Sequence of chain 1.A:
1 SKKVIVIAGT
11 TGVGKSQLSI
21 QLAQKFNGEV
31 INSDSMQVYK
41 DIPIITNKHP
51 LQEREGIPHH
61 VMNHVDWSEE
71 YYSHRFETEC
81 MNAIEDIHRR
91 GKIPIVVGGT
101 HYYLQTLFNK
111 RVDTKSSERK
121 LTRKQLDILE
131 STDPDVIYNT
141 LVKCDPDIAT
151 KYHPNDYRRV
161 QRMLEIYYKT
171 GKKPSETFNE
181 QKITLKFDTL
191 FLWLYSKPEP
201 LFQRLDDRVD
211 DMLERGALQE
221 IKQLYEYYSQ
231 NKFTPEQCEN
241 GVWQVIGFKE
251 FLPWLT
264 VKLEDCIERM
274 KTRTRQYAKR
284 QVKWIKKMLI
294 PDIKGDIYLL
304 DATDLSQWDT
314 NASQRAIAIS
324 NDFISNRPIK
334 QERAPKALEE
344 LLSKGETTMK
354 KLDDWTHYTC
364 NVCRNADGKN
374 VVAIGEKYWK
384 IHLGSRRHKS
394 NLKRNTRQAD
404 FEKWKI

Binding-site contacts:
Ligand atom P1 contacts residue SER16 of chain 1.A at 3.9 Å.
Ligand atom P1 contacts residue GLY14 of chain 1.A at 3.7 Å.
Ligand atom O6 contacts residue GLY14 of chain 1.A at 3.1 Å (h-bond).
Ligand atom O7 contacts residue LYS15 of chain 1.A at 2.9 Å (salt-bridge).
Ligand atom C12 contacts residue THR11 of chain 1.A at 3.7 Å.
Ligand atom P1 contacts residue LYS15 of chain 1.A at 3.3 Å.
Ligand atom S9 contacts residue ASN47 of chain 1.A at 3.3 Å (h-bond).
Ligand atom O4 contacts residue GLY14 of chain 1.A at 3.1 Å (h-bond).
Ligand atom O5 contacts residue SER16 of chain 1.A at 2.8 Å (h-bond).
Ligand atom O2 contacts residue MG1 of chain 1.F at 2.9 Å.
Ligand atom O8 contacts residue GLN37 of chain 1.A at 3.3 Å (h-bond).
Ligand atom O2 contacts residue ASN47 of chain 1.A at 3.7 Å.
Ligand atom O8 contacts residue MG1 of chain 1.F at 2.0 Å.
Ligand atom O6 contacts residue LYS15 of chain 1.A at 2.9 Å (salt-bridge).
Ligand atom C12 contacts residue ARG208 of chain 1.A at 3.5 Å.
Ligand atom S9 contacts residue ARG208 of chain 1.A at 3.9 Å.
Ligand atom S9 contacts residue GLY12 of chain 1.A at 3.9 Å.
Ligand atom O5 contacts residue GLY14 of chain 1.A at 4.0 Å.
Ligand atom C11 contacts residue THR11 of chain 1.A at 3.3 Å.
Ligand atom O8 contacts residue ASN47 of chain 1.A at 3.8 Å.
Ligand atom C13 contacts residue TYR280 of chain 1.A at 3.6 Å (hydrophobic).
Ligand atom O4 contacts residue LYS15 of chain 1.A at 3.4 Å (salt-bridge).
Ligand atom O5 contacts residue MG1 of chain 1.F at 2.4 Å.
Ligand atom O5 contacts residue LYS15 of chain 1.A at 3.1 Å (salt-bridge).
Ligand atom C14 contacts residue ARG208 of chain 1.A at 3.2 Å.
Ligand atom O6 contacts residue GLY12 of chain 1.A at 3.3 Å (h-bond).
Ligand atom O6 contacts residue THR10 of chain 1.A at 3.8 Å.
Ligand atom C10 contacts residue THR11 of chain 1.A at 3.7 Å.
Ligand atom O6 contacts residue VAL13 of chain 1.A at 3.1 Å (h-bond).
Ligand atom P3 contacts residue ASN47 of chain 1.A at 3.9 Å.
Ligand atom P1 contacts residue MG1 of chain 1.F at 3.1 Å.
Ligand atom O7 contacts residue GLY12 of chain 1.A at 4.0 Å.
Ligand atom O7 contacts residue THR11 of chain 1.A at 3.7 Å.
Ligand atom O2 contacts residue GLY12 of chain 1.A at 3.7 Å.
Ligand atom P3 contacts residue GLY12 of chain 1.A at 4.0 Å.
Ligand atom C13 contacts residue ARG208 of chain 1.A at 4.0 Å.
Ligand atom S9 contacts residue THR11 of chain 1.A at 3.0 Å (h-bond).
Ligand atom C14 contacts residue ILE45 of chain 1.A at 3.7 Å (hydrophobic).
Ligand atom P3 contacts residue MG1 of chain 1.F at 3.0 Å.
Ligand atom O7 contacts residue MG1 of chain 1.F at 3.8 Å.

A small-molecule ligand and the protein it binds are described below.
Small molecule (SMILES): CC(C)=CCS[P](=O)(O)OP(=O)(O)O